Binding-site contacts:
Ligand atom N contacts residue LYS62 of chain 3.A at 4.5 Å.
Ligand atom O contacts residue GLU75 of chain 3.A at 3.8 Å.
Ligand atom CD contacts residue LYS62 of chain 3.A at 4.4 Å.
Ligand atom CG2 contacts residue ALA60 of chain 3.A at 4.5 Å (hydrophobic).
Ligand atom C contacts residue LYS62 of chain 3.A at 3.7 Å.
Ligand atom C contacts residue LYS62 of chain 3.A at 4.0 Å.
Ligand atom C contacts residue ASN71 of chain 3.A at 4.2 Å.
Ligand atom N contacts residue ASN71 of chain 3.A at 3.9 Å.
Ligand atom CA contacts residue ASN71 of chain 3.A at 4.0 Å.
Ligand atom C contacts residue ASN71 of chain 3.A at 3.7 Å.
Ligand atom OE1 contacts residue LYS69 of chain 3.A at 4.2 Å.
Ligand atom N contacts residue LYS62 of chain 3.A at 3.2 Å (salt-bridge).
Ligand atom CD1 contacts residue ALA60 of chain 3.A at 4.4 Å (hydrophobic).
Ligand atom OE2 contacts residue LYS62 of chain 3.A at 3.4 Å.
Ligand atom OE2 contacts residue LYS69 of chain 3.A at 4.0 Å.
Ligand atom O contacts residue LYS62 of chain 3.A at 2.9 Å (salt-bridge).
Ligand atom CD contacts residue LYS69 of chain 3.A at 4.4 Å.
Ligand atom CA contacts residue LYS62 of chain 3.A at 3.8 Å.
Ligand atom O contacts residue ASN71 of chain 3.A at 3.7 Å.
Ligand atom CA contacts residue ASN71 of chain 3.A at 4.2 Å.
Ligand atom CD1 contacts residue LYS62 of chain 3.A at 4.3 Å.
Ligand atom O contacts residue ASN71 of chain 3.A at 4.2 Å.
Ligand atom C contacts residue ASN71 of chain 3.A at 3.8 Å.
Ligand atom O contacts residue LYS62 of chain 3.A at 3.2 Å (salt-bridge).
Ligand atom N contacts residue ASN71 of chain 3.A at 3.7 Å.
Ligand atom CG contacts residue LYS62 of chain 3.A at 4.5 Å.
Ligand atom C contacts residue LYS62 of chain 3.A at 4.1 Å.
Ligand atom O contacts residue ASN71 of chain 3.A at 3.2 Å (h-bond).
Ligand atom N contacts residue LYS62 of chain 3.A at 4.3 Å.

The small molecule below binds the protein below.
Small molecule (SMILES): CC[C@H](C)[C@H](NC(=O)[C@H](Cc1ccc(OP(=O)(O)O)cc1)NC(=O)[C@H](CCC(=O)O)NC(=O)c1ccccc1N)C(=O)N[C@@H](CC(N)=O)C(=O)N[C@@H](CCC(N)=O)C(N)=O

Sequence of chain 3.A:
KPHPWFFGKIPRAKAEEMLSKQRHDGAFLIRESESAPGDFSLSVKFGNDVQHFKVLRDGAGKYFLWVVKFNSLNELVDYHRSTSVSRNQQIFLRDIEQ